The small molecule below binds the protein below.
Small molecule (SMILES): CC(=O)N[C@H]1[C@H](O[C@H]2[C@H](O)[C@@H](NC(C)=O)CO[C@@H]2CO)O[C@H](CO)[C@@H](O)[C@@H]1O

Binding-site contacts:
Ligand atom N2 contacts residue ASN1134 of chain 1.C at 2.9 Å (h-bond).
Ligand atom C4 contacts residue ASN1134 of chain 1.C at 4.2 Å.
Ligand atom O7 contacts residue ASN1134 of chain 1.C at 3.3 Å (h-bond).
Ligand atom C7 contacts residue ASN1134 of chain 1.C at 3.3 Å.
Ligand atom C3 contacts residue ASN1134 of chain 1.C at 3.8 Å.
Ligand atom C2 contacts residue ASN1134 of chain 1.C at 2.5 Å.
Ligand atom C8 contacts residue ASN1134 of chain 1.C at 4.5 Å.
Ligand atom C1 contacts residue ASN1134 of chain 1.C at 1.4 Å.
Ligand atom C5 contacts residue ASN1134 of chain 1.C at 3.7 Å.
Ligand atom O5 contacts residue ASN1134 of chain 1.C at 2.4 Å (h-bond).

Sequence of chain 1.C:
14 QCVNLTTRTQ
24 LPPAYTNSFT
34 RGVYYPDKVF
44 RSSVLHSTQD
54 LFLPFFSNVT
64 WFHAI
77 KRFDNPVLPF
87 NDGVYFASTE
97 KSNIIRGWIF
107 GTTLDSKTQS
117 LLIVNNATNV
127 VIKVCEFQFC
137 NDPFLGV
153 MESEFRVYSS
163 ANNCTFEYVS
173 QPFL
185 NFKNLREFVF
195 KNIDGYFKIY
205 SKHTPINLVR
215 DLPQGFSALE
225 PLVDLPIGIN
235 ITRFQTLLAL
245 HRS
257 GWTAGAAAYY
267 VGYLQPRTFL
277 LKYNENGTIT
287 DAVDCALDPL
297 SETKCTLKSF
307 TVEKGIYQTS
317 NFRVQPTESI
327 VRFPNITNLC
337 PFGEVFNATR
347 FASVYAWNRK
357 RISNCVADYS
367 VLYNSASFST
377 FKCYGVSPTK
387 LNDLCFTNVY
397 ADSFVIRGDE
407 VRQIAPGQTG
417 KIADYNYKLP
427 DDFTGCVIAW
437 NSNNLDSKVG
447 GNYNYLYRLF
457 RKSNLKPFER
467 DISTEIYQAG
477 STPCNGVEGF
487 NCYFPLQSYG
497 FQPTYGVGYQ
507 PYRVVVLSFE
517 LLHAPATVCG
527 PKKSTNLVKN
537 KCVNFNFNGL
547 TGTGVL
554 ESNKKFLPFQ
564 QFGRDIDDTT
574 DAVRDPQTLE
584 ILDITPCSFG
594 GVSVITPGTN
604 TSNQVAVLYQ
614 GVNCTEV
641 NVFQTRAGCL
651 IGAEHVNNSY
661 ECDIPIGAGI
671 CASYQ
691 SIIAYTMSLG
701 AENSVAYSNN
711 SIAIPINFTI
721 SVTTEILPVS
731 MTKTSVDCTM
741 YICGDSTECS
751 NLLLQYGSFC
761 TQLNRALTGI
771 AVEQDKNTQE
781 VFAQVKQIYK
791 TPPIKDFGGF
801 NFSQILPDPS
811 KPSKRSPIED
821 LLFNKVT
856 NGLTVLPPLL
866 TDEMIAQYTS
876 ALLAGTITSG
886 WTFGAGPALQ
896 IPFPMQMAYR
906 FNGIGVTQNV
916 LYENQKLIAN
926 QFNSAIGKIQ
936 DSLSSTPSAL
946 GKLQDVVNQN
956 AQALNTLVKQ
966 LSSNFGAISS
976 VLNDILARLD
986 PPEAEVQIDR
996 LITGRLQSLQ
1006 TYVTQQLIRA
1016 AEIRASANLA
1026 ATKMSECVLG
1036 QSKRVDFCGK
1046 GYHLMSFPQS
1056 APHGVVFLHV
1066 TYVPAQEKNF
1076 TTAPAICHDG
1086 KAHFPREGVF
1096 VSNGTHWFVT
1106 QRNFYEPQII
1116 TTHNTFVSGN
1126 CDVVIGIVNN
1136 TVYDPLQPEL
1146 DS